Binding-site contacts:
Ligand atom C6 contacts residue TYR125 of chain 1.D at 3.7 Å (hydrophobic).
Ligand atom O2 contacts residue GLU129 of chain 1.D at 3.9 Å.
Ligand atom O6 contacts residue TYR125 of chain 1.D at 3.2 Å.
Ligand atom O4 contacts residue SER211 of chain 1.D at 2.6 Å (h-bond).
Ligand atom C3 contacts residue ASN127 of chain 1.D at 3.9 Å.
Ligand atom C6 contacts residue GLY214 of chain 1.D at 3.7 Å.
Ligand atom O3 contacts residue ASN127 of chain 1.D at 3.1 Å (h-bond).
Ligand atom C5 contacts residue SER211 of chain 1.D at 3.8 Å.
Ligand atom O4 contacts residue ALA82 of chain 1.D at 4.0 Å.
Ligand atom O3 contacts residue TYR125 of chain 1.D at 4.3 Å.
Ligand atom O4 contacts residue GLY214 of chain 1.D at 3.8 Å.
Ligand atom O6 contacts residue TYR125 of chain 1.D at 3.6 Å (h-bond).
Ligand atom O4 contacts residue TYR125 of chain 1.D at 3.6 Å.
Ligand atom C4 contacts residue ASP83 of chain 1.D at 3.5 Å.
Ligand atom C3 contacts residue TYR125 of chain 1.D at 3.9 Å (hydrophobic).
Ligand atom O3 contacts residue ASP83 of chain 1.D at 2.9 Å (salt-bridge).
Ligand atom C6 contacts residue SER211 of chain 1.D at 3.8 Å.
Ligand atom C4 contacts residue TYR125 of chain 1.D at 4.0 Å (hydrophobic).
Ligand atom O4 contacts residue ASP83 of chain 1.D at 3.0 Å (salt-bridge).
Ligand atom C3 contacts residue SER211 of chain 1.D at 4.4 Å.
Ligand atom C2 contacts residue SER211 of chain 1.D at 4.0 Å.
Ligand atom O4 contacts residue GLY103 of chain 1.D at 4.1 Å.
Ligand atom C6 contacts residue ASP80 of chain 1.D at 4.0 Å.
Ligand atom O5 contacts residue SER211 of chain 1.D at 3.4 Å (h-bond).
Ligand atom C4 contacts residue ALA82 of chain 1.D at 4.5 Å (hydrophobic).
Ligand atom C5 contacts residue TYR125 of chain 1.D at 3.5 Å (hydrophobic).
Ligand atom C4 contacts residue SER211 of chain 1.D at 3.6 Å.
Ligand atom O2 contacts residue ASN127 of chain 1.D at 4.1 Å.
Ligand atom C6 contacts residue GLY213 of chain 1.D at 4.2 Å.
Ligand atom O3 contacts residue GLY103 of chain 1.D at 3.5 Å.
Ligand atom O3 contacts residue GLY104 of chain 1.D at 3.1 Å (h-bond).
Ligand atom C1 contacts residue SER211 of chain 1.D at 4.1 Å.
Ligand atom C3 contacts residue GLY104 of chain 1.D at 4.5 Å.
Ligand atom C6 contacts residue TYR125 of chain 1.D at 4.4 Å (hydrophobic).
Ligand atom O6 contacts residue ASP80 of chain 1.D at 3.1 Å.
Ligand atom C3 contacts residue ASP83 of chain 1.D at 3.8 Å.

Sequence of chain 1.D:
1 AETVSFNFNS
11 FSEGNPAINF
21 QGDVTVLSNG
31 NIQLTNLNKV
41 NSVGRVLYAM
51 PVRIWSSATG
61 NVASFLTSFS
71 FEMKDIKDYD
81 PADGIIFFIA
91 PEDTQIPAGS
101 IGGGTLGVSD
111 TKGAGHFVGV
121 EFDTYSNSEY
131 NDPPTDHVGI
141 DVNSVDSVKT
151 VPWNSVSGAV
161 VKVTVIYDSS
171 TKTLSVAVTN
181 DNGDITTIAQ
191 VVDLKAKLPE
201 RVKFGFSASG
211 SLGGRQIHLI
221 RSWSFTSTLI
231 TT

A protein and the small-molecule ligand that binds it are described below.
Small molecule (SMILES): OC[C@H]1O[C@H](OC[C@H]2O[C@@H](O)[C@H](O)[C@@H](O)[C@@H]2O)[C@H](O)[C@@H](O)[C@H]1O